Binding-site contacts:
Ligand atom C33 contacts residue GLY100 of chain 1.P at 3.6 Å.
Ligand atom C7 contacts residue LEU152 of chain 1.P at 3.6 Å (hydrophobic).
Ligand atom C8 contacts residue GLU95 of chain 1.P at 3.4 Å.
Ligand atom C21 contacts residue ALA162 of chain 1.P at 3.8 Å (hydrophobic).
Ligand atom C27 contacts residue ARG21 of chain 1.P at 3.5 Å.
Ligand atom C33 contacts residue SER101 of chain 1.P at 3.6 Å.
Ligand atom C32 contacts residue SER24 of chain 1.P at 3.3 Å.
Ligand atom N9 contacts residue MET97 of chain 1.P at 2.8 Å (h-bond).
Ligand atom C3 contacts residue MET97 of chain 1.P at 3.0 Å (hydrophobic).
Ligand atom CL25 contacts residue LYS46 of chain 1.P at 3.5 Å.
Ligand atom C11 contacts residue MET97 of chain 1.P at 3.4 Å (hydrophobic).
Ligand atom C14 contacts residue LEU152 of chain 1.P at 3.7 Å (hydrophobic).
Ligand atom C24 contacts residue ALA44 of chain 1.P at 3.8 Å (hydrophobic).
Ligand atom CL25 contacts residue ILE92 of chain 1.P at 3.6 Å.
Ligand atom C6 contacts residue VAL31 of chain 1.P at 3.7 Å (hydrophobic).
Ligand atom CL25 contacts residue THR94 of chain 1.P at 3.4 Å.
Ligand atom C8 contacts residue ALA44 of chain 1.P at 3.4 Å (hydrophobic).
Ligand atom O30 contacts residue SER24 of chain 1.P at 3.0 Å (h-bond).
Ligand atom C24 contacts residue LEU78 of chain 1.P at 3.6 Å (hydrophobic).
Ligand atom C23 contacts residue LEU78 of chain 1.P at 3.6 Å (hydrophobic).
Ligand atom N26 contacts residue ASP163 of chain 1.P at 2.8 Å (salt-bridge).
Ligand atom C20 contacts residue LEU152 of chain 1.P at 3.5 Å (hydrophobic).
Ligand atom O29 contacts residue SER24 of chain 1.P at 2.7 Å (h-bond).
Ligand atom C8 contacts residue MET97 of chain 1.P at 3.8 Å (hydrophobic).
Ligand atom N26 contacts residue ALA162 of chain 1.P at 3.5 Å.
Ligand atom N9 contacts residue TYR96 of chain 1.P at 3.8 Å.
Ligand atom C23 contacts residue THR94 of chain 1.P at 3.8 Å.
Ligand atom N17 contacts residue ARG21 of chain 1.P at 3.7 Å.
Ligand atom N9 contacts residue GLU95 of chain 1.P at 3.8 Å.
Ligand atom C12 contacts residue GLY100 of chain 1.P at 3.7 Å.
Ligand atom O30 contacts residue LEU23 of chain 1.P at 3.5 Å.
Ligand atom S28 contacts residue SER24 of chain 1.P at 3.2 Å (h-bond).
Ligand atom O29 contacts residue VAL31 of chain 1.P at 3.7 Å.
Ligand atom C2 contacts residue MET97 of chain 1.P at 3.6 Å (hydrophobic).
Ligand atom C4 contacts residue MET97 of chain 1.P at 3.8 Å (hydrophobic).
Ligand atom C8 contacts residue LEU152 of chain 1.P at 3.7 Å (hydrophobic).
Ligand atom O10 contacts residue GLY100 of chain 1.P at 3.4 Å.
Ligand atom C11 contacts residue GLY100 of chain 1.P at 3.7 Å.
Ligand atom C34 contacts residue LEU152 of chain 1.P at 3.7 Å (hydrophobic).
Ligand atom C24 contacts residue THR94 of chain 1.P at 3.5 Å.

Sequence of chain 1.P:
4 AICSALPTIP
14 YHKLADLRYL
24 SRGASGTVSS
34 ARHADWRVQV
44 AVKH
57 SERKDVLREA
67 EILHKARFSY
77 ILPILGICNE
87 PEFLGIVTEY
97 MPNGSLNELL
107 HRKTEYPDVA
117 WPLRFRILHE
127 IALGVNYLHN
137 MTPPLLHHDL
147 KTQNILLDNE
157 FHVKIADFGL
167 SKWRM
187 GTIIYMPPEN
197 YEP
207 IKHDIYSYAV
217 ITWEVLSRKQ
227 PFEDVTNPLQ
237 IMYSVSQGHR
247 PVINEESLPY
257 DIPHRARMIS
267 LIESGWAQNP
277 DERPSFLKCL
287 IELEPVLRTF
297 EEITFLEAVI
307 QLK

A protein and the small-molecule ligand that binds it are described below.
Small molecule (SMILES): CN1CCN(CCOc2cc3ncc(-c4cc(N)nc(Cl)c4)n3cc2S(=O)(=O)C(C)(C)C)CC1